Binding-site contacts:
Ligand atom O1A contacts residue LYS127 of chain 1.B at 2.6 Å (salt-bridge).
Ligand atom C8 contacts residue GLY126 of chain 1.B at 3.3 Å.
Ligand atom O2A contacts residue ALA129 of chain 1.B at 3.3 Å (h-bond).
Ligand atom PA contacts residue LYS127 of chain 1.B at 3.2 Å.
Ligand atom C4' contacts residue ASP305 of chain 1.B at 3.8 Å.
Ligand atom O3G contacts residue GLY124 of chain 1.B at 2.6 Å (h-bond).
Ligand atom PA contacts residue MG1 of chain 1.S at 2.9 Å.
Ligand atom C5 contacts residue ILE266 of chain 1.B at 3.8 Å (hydrophobic).
Ligand atom O2A contacts residue LYS127 of chain 1.B at 2.9 Å (salt-bridge).
Ligand atom C6 contacts residue ILE266 of chain 1.B at 3.5 Å (hydrophobic).
Ligand atom PA contacts residue GLY126 of chain 1.B at 3.5 Å.
Ligand atom PA contacts residue THR128 of chain 1.B at 3.8 Å.
Ligand atom O3G contacts residue VAL125 of chain 1.B at 3.7 Å.
Ligand atom N7 contacts residue GLY126 of chain 1.B at 3.8 Å.
Ligand atom O2A contacts residue THR128 of chain 1.B at 2.8 Å (h-bond).
Ligand atom PG contacts residue GLY124 of chain 1.B at 3.8 Å.
Ligand atom O1A contacts residue GLY126 of chain 1.B at 2.9 Å (h-bond).
Ligand atom O3A contacts residue THR128 of chain 1.B at 3.3 Å.
Ligand atom O3G contacts residue ALA123 of chain 1.B at 3.8 Å.
Ligand atom O1B contacts residue MG1 of chain 1.S at 2.2 Å.
Ligand atom N1 contacts residue ILE266 of chain 1.B at 3.7 Å.
Ligand atom O2G contacts residue MG1 of chain 1.S at 3.6 Å.
Ligand atom C5' contacts residue GLY126 of chain 1.B at 3.5 Å.
Ligand atom N6 contacts residue ILE96 of chain 1.B at 2.9 Å (h-bond).
Ligand atom O3B contacts residue MG1 of chain 1.S at 3.8 Å.
Ligand atom O1A contacts residue VAL125 of chain 1.B at 3.7 Å.
Ligand atom O5' contacts residue MG1 of chain 1.S at 3.5 Å.
Ligand atom S1G contacts residue ALA123 of chain 1.B at 3.5 Å.
Ligand atom C4 contacts residue ILE266 of chain 1.B at 3.8 Å (hydrophobic).
Ligand atom O2A contacts residue MG1 of chain 1.S at 3.0 Å.
Ligand atom C5' contacts residue ASP305 of chain 1.B at 3.5 Å.
Ligand atom PB contacts residue MG1 of chain 1.S at 2.3 Å.
Ligand atom O2A contacts residue GLY126 of chain 1.B at 3.0 Å.
Ligand atom C2 contacts residue ILE266 of chain 1.B at 3.4 Å (hydrophobic).
Ligand atom N3 contacts residue ILE266 of chain 1.B at 3.5 Å.
Ligand atom N6 contacts residue ILE266 of chain 1.B at 3.5 Å.
Ligand atom N1 contacts residue ILE96 of chain 1.B at 3.8 Å.
Ligand atom O3A contacts residue MG1 of chain 1.S at 1.9 Å.
Ligand atom O4' contacts residue ASP305 of chain 1.B at 3.8 Å.
Ligand atom O2B contacts residue MG1 of chain 1.S at 2.8 Å.

Sequence of chain 1.B:
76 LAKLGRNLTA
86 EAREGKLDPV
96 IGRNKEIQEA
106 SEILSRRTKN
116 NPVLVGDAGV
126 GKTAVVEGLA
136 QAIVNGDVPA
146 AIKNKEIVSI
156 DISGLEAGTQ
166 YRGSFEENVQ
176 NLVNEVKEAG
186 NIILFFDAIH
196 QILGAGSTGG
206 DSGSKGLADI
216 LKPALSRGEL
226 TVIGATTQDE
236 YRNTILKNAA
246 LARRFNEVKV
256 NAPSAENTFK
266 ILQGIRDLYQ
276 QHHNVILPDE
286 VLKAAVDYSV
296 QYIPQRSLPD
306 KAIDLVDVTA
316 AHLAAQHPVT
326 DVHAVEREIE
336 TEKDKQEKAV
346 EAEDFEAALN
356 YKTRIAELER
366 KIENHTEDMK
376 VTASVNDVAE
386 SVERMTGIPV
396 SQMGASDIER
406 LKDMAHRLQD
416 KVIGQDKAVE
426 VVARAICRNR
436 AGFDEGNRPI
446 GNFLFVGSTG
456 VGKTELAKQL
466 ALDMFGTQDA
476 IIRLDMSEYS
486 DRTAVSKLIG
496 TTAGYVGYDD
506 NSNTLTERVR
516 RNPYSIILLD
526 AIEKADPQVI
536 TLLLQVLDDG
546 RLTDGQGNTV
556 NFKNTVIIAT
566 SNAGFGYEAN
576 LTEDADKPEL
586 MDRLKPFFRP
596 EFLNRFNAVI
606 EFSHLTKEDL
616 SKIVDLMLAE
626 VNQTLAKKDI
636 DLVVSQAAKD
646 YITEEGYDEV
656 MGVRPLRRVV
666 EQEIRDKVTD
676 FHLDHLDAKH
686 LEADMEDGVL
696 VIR

This small molecule binds to this protein.
Small molecule (SMILES): Nc1ncnc2c1ncn2[C@@H]1O[C@H](COP(=O)(O)OP(=O)(O)OP(O)(O)=S)[C@@H](O)[C@H]1O